This small molecule binds to this protein.
Small molecule (SMILES): CN1CCN(CCOc2cc(OC3CCOCC3)c3c(Nc4c(Cl)ccc5c4OCO5)ncnc3c2)CC1

Sequence of chain 1.D:
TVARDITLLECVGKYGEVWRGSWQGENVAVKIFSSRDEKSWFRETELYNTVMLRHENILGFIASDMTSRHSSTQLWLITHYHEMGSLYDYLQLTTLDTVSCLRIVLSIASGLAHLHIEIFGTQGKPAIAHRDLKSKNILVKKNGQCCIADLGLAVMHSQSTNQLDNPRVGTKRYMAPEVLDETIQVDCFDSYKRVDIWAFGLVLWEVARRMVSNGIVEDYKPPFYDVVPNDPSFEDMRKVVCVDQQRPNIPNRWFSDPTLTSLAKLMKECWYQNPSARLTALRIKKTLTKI

Binding-site contacts:
Ligand atom CL3 contacts residue ALA155 of chain 1.D at 3.5 Å.
Ligand atom O12 contacts residue VAL24 of chain 1.D at 3.5 Å.
Ligand atom C15 contacts residue SER92 of chain 1.D at 3.7 Å.
Ligand atom C6 contacts residue GLU89 of chain 1.D at 3.8 Å.
Ligand atom O8 contacts residue VAL16 of chain 1.D at 3.7 Å.
Ligand atom C28 contacts residue LEU65 of chain 1.D at 3.8 Å (hydrophobic).
Ligand atom C4 contacts residue GLU89 of chain 1.D at 3.2 Å.
Ligand atom N21 contacts residue VAL24 of chain 1.D at 3.5 Å.
Ligand atom C36 contacts residue HIS88 of chain 1.D at 3.3 Å.
Ligand atom O26 contacts residue LYS37 of chain 1.D at 3.6 Å.
Ligand atom N32 contacts residue LEU145 of chain 1.D at 3.4 Å.
Ligand atom O8 contacts residue GLY91 of chain 1.D at 3.6 Å.
Ligand atom O16 contacts residue LYS142 of chain 1.D at 3.7 Å.
Ligand atom O24 contacts residue THR85 of chain 1.D at 3.4 Å (h-bond).
Ligand atom O24 contacts residue VAL24 of chain 1.D at 3.6 Å.
Ligand atom C25 contacts residue ALA35 of chain 1.D at 3.3 Å (hydrophobic).
Ligand atom C6 contacts residue TYR87 of chain 1.D at 3.6 Å (hydrophobic).
Ligand atom C10 contacts residue VAL16 of chain 1.D at 3.5 Å (hydrophobic).
Ligand atom N34 contacts residue HIS88 of chain 1.D at 3.3 Å (h-bond).
Ligand atom O26 contacts residue THR85 of chain 1.D at 3.4 Å (h-bond).
Ligand atom C25 contacts residue THR85 of chain 1.D at 3.2 Å.
Ligand atom O24 contacts residue ALA35 of chain 1.D at 3.3 Å.
Ligand atom C25 contacts residue LYS37 of chain 1.D at 3.4 Å.
Ligand atom C25 contacts residue LEU83 of chain 1.D at 3.6 Å (hydrophobic).
Ligand atom C9 contacts residue VAL16 of chain 1.D at 3.6 Å (hydrophobic).
Ligand atom N32 contacts residue ALA35 of chain 1.D at 3.5 Å.
Ligand atom C15 contacts residue LYS142 of chain 1.D at 3.4 Å.
Ligand atom C4 contacts residue GLY91 of chain 1.D at 3.7 Å.
Ligand atom C33 contacts residue ALA35 of chain 1.D at 3.4 Å (hydrophobic).
Ligand atom C33 contacts residue LEU145 of chain 1.D at 3.5 Å (hydrophobic).
Ligand atom C18 contacts residue VAL24 of chain 1.D at 3.8 Å (hydrophobic).
Ligand atom C7 contacts residue TYR87 of chain 1.D at 3.3 Å (hydrophobic).
Ligand atom O26 contacts residue LEU83 of chain 1.D at 3.6 Å.
Ligand atom C33 contacts residue HIS86 of chain 1.D at 3.3 Å.
Ligand atom C28 contacts residue GLU50 of chain 1.D at 3.6 Å.
Ligand atom C20 contacts residue LEU145 of chain 1.D at 3.6 Å (hydrophobic).
Ligand atom C3 contacts residue MET90 of chain 1.D at 3.7 Å (hydrophobic).
Ligand atom C11 contacts residue VAL24 of chain 1.D at 3.8 Å (hydrophobic).
Ligand atom C27 contacts residue LEU65 of chain 1.D at 3.8 Å (hydrophobic).
Ligand atom C3 contacts residue GLY91 of chain 1.D at 3.8 Å.